Sequence of chain 1.C:
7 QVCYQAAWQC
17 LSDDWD

Sequence of chain 1.B:
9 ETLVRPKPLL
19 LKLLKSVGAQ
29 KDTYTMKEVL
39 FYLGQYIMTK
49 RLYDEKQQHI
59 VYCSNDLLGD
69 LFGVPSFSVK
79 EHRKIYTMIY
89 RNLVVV

Sequence of chain 1.A:
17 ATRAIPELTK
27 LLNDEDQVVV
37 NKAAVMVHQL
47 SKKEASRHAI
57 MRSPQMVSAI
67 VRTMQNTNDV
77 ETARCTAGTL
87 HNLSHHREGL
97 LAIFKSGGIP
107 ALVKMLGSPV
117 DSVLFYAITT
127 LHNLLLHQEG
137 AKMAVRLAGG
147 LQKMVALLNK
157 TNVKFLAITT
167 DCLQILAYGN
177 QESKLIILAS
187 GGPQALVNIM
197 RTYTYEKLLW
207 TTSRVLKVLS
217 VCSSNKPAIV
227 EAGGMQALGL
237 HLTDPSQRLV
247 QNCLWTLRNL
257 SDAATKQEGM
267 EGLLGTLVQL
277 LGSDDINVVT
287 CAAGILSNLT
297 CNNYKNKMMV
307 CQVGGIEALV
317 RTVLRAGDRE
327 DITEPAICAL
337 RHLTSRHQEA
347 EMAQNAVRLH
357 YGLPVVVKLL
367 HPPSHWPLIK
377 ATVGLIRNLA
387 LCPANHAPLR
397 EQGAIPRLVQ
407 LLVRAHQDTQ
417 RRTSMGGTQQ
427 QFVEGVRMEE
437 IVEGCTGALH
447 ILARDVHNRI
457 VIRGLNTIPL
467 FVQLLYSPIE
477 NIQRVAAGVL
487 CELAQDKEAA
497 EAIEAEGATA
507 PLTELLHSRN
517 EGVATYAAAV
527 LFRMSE

A protein and the small-molecule ligand that binds it are described below.
Small molecule (SMILES): CC(=O)Nc1ccc(NC(C)=O)cc1

Binding-site contacts:
Ligand atom OA contacts residue ALA13 of chain 1.C at 4.2 Å.
Ligand atom CB contacts residue ALA12 of chain 1.C at 4.0 Å (hydrophobic).
Ligand atom OA contacts residue CYS16 of chain 1.C at 3.3 Å.
Ligand atom CB contacts residue CYS487 of chain 1.A at 4.2 Å (hydrophobic).
Ligand atom CF contacts residue CYS9 of chain 1.C at 3.7 Å (hydrophobic).
Ligand atom NA contacts residue GLN491 of chain 1.A at 4.1 Å.
Ligand atom CJ contacts residue CYS16 of chain 1.C at 2.4 Å (hydrophobic).
Ligand atom CE contacts residue ALA13 of chain 1.C at 3.7 Å (hydrophobic).
Ligand atom CA contacts residue GLN491 of chain 1.A at 3.3 Å.
Ligand atom NB contacts residue ALA12 of chain 1.C at 4.1 Å.
Ligand atom CC contacts residue ALA13 of chain 1.C at 4.0 Å (hydrophobic).
Ligand atom CB contacts residue ALA13 of chain 1.C at 4.2 Å (hydrophobic).
Ligand atom OB contacts residue CYS9 of chain 1.C at 3.6 Å.
Ligand atom CC contacts residue ALA12 of chain 1.C at 4.1 Å (hydrophobic).
Ligand atom CF contacts residue GLN491 of chain 1.A at 4.0 Å.
Ligand atom CA contacts residue CYS9 of chain 1.C at 4.2 Å (hydrophobic).
Ligand atom CK contacts residue GLU488 of chain 1.A at 3.5 Å.
Ligand atom CG contacts residue CYS9 of chain 1.C at 3.1 Å (hydrophobic).
Ligand atom CC contacts residue GLU488 of chain 1.A at 3.9 Å.
Ligand atom CK contacts residue CYS16 of chain 1.C at 1.8 Å (hydrophobic).
Ligand atom NB contacts residue CYS16 of chain 1.C at 2.6 Å (h-bond).
Ligand atom CG contacts residue ARG529 of chain 1.A at 4.1 Å.
Ligand atom CE contacts residue CYS9 of chain 1.C at 4.2 Å (hydrophobic).
Ligand atom CJ contacts residue GLU488 of chain 1.A at 3.7 Å.
Ligand atom OB contacts residue GLN491 of chain 1.A at 2.3 Å (h-bond).
Ligand atom NA contacts residue CYS9 of chain 1.C at 3.4 Å (h-bond).
Ligand atom CA contacts residue ALA12 of chain 1.C at 3.8 Å (hydrophobic).
Ligand atom CD contacts residue ALA13 of chain 1.C at 3.7 Å (hydrophobic).
Ligand atom CH contacts residue ARG529 of chain 1.A at 3.5 Å.
Ligand atom OA contacts residue LYS78 of chain 1.B at 3.5 Å.
Ligand atom CD contacts residue LYS78 of chain 1.B at 3.8 Å.
Ligand atom CG contacts residue GLN491 of chain 1.A at 3.4 Å.
Ligand atom CK contacts residue ARG450 of chain 1.A at 4.0 Å.
Ligand atom CB contacts residue GLU488 of chain 1.A at 4.0 Å.
Ligand atom OB contacts residue ARG529 of chain 1.A at 4.1 Å.
Ligand atom CE contacts residue LYS78 of chain 1.B at 4.2 Å.
Ligand atom NB contacts residue GLU488 of chain 1.A at 3.0 Å (salt-bridge).
Ligand atom CB contacts residue GLN491 of chain 1.A at 4.1 Å.
Ligand atom CC contacts residue CYS16 of chain 1.C at 3.9 Å (hydrophobic).
Ligand atom CH contacts residue CYS9 of chain 1.C at 1.8 Å (hydrophobic).